This small molecule binds to this protein.
Small molecule (SMILES): CC(=O)N(c1cc(O)ccc1C)c1cn(C(C)=O)c2ccccc12

Binding-site contacts:
Ligand atom C12 contacts residue PRO33 of chain 1.A at 3.8 Å (hydrophobic).
Ligand atom C05 contacts residue PRO33 of chain 1.A at 3.5 Å (hydrophobic).
Ligand atom C13 contacts residue PRO33 of chain 1.A at 3.5 Å (hydrophobic).
Ligand atom N04 contacts residue ILE95 of chain 1.A at 3.9 Å.
Ligand atom C15 contacts residue TRP32 of chain 1.A at 3.4 Å (hydrophobic).
Ligand atom C22 contacts residue PHE88 of chain 1.A at 4.1 Å (hydrophobic).
Ligand atom C22 contacts residue VAL43 of chain 1.A at 3.8 Å (hydrophobic).
Ligand atom C01 contacts residue ILE95 of chain 1.A at 4.2 Å (hydrophobic).
Ligand atom C23 contacts residue VAL43 of chain 1.A at 3.7 Å (hydrophobic).
Ligand atom C21 contacts residue ILE95 of chain 1.A at 4.0 Å (hydrophobic).
Ligand atom C02 contacts residue ASN89 of chain 1.A at 4.0 Å.
Ligand atom C06 contacts residue VAL38 of chain 1.A at 4.1 Å (hydrophobic).
Ligand atom O10 contacts residue VAL38 of chain 1.A at 3.5 Å.
Ligand atom C14 contacts residue PRO33 of chain 1.A at 4.0 Å (hydrophobic).
Ligand atom C12 contacts residue TRP32 of chain 1.A at 4.2 Å (hydrophobic).
Ligand atom C19 contacts residue ILE95 of chain 1.A at 4.2 Å (hydrophobic).
Ligand atom C21 contacts residue PHE88 of chain 1.A at 4.2 Å (hydrophobic).
Ligand atom C13 contacts residue PRO37 of chain 1.A at 3.8 Å (hydrophobic).
Ligand atom C24 contacts residue VAL43 of chain 1.A at 3.6 Å (hydrophobic).
Ligand atom C08 contacts residue VAL38 of chain 1.A at 4.1 Å (hydrophobic).
Ligand atom O18 contacts residue TRP32 of chain 1.A at 3.5 Å.
Ligand atom C13 contacts residue LEU36 of chain 1.A at 3.4 Å (hydrophobic).
Ligand atom C16 contacts residue TRP32 of chain 1.A at 3.9 Å (hydrophobic).
Ligand atom C08 contacts residue ASN39 of chain 1.A at 3.8 Å.
Ligand atom O10 contacts residue ASN39 of chain 1.A at 2.9 Å (h-bond).
Ligand atom C20 contacts residue VAL38 of chain 1.A at 4.2 Å (hydrophobic).
Ligand atom C09 contacts residue ASN39 of chain 1.A at 4.1 Å.
Ligand atom C01 contacts residue PRO33 of chain 1.A at 3.3 Å (hydrophobic).
Ligand atom O03 contacts residue ASN89 of chain 1.A at 2.9 Å (h-bond).
Ligand atom C20 contacts residue ILE95 of chain 1.A at 3.8 Å (hydrophobic).
Ligand atom O03 contacts residue ILE95 of chain 1.A at 3.7 Å.
Ligand atom N04 contacts residue VAL38 of chain 1.A at 3.5 Å.
Ligand atom C21 contacts residue ASN89 of chain 1.A at 3.9 Å.
Ligand atom C01 contacts residue VAL38 of chain 1.A at 3.8 Å (hydrophobic).
Ligand atom C02 contacts residue VAL38 of chain 1.A at 3.7 Å (hydrophobic).
Ligand atom C01 contacts residue PHE34 of chain 1.A at 3.9 Å (hydrophobic).
Ligand atom O10 contacts residue VAL43 of chain 1.A at 3.6 Å.
Ligand atom C05 contacts residue VAL38 of chain 1.A at 3.5 Å (hydrophobic).
Ligand atom C14 contacts residue TRP32 of chain 1.A at 3.1 Å (hydrophobic).
Ligand atom C02 contacts residue ILE95 of chain 1.A at 3.9 Å (hydrophobic).

Sequence of chain 1.A:
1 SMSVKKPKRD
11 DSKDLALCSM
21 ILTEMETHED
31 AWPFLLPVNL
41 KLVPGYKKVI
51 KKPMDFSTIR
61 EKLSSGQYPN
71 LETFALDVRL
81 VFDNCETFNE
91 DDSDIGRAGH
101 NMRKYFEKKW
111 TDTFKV